This protein binds this small molecule.
Small molecule (SMILES): O=C(Cc1cccs1)N[C@H](B(O)O)c1cccc(C(=O)O)c1

Binding-site contacts:
Ligand atom OAT contacts residue SER61 of chain 1.B at 2.4 Å (h-bond).
Ligand atom CAS contacts residue GLN117 of chain 1.B at 4.1 Å.
Ligand atom CAK contacts residue SER61 of chain 1.B at 2.5 Å.
Ligand atom CAG contacts residue ALA315 of chain 1.B at 3.3 Å (hydrophobic).
Ligand atom OAT contacts residue GLY314 of chain 1.B at 3.6 Å.
Ligand atom CAH contacts residue TYR218 of chain 1.B at 3.8 Å (hydrophobic).
Ligand atom OAO contacts residue SER61 of chain 1.B at 2.4 Å (h-bond).
Ligand atom B contacts residue TYR147 of chain 1.B at 3.5 Å.
Ligand atom CAF contacts residue THR316 of chain 1.B at 4.2 Å.
Ligand atom B contacts residue LYS64 of chain 1.B at 3.9 Å.
Ligand atom CAG contacts residue THR316 of chain 1.B at 4.1 Å.
Ligand atom SAD contacts residue GLY317 of chain 1.B at 4.1 Å.
Ligand atom CAK contacts residue ASN149 of chain 1.B at 4.1 Å.
Ligand atom OAI contacts residue ASN149 of chain 1.B at 2.9 Å (h-bond).
Ligand atom OAI contacts residue GLN117 of chain 1.B at 3.5 Å (h-bond).
Ligand atom CAE contacts residue ALA315 of chain 1.B at 3.8 Å (hydrophobic).
Ligand atom OAI contacts residue TYR218 of chain 1.B at 3.6 Å.
Ligand atom CAN contacts residue LEU116 of chain 1.B at 3.7 Å (hydrophobic).
Ligand atom CAL contacts residue SER61 of chain 1.B at 3.9 Å.
Ligand atom CAK contacts residue ALA315 of chain 1.B at 4.2 Å (hydrophobic).
Ligand atom CAM contacts residue GLN117 of chain 1.B at 3.5 Å.
Ligand atom OAO contacts residue TYR147 of chain 1.B at 2.6 Å (h-bond).
Ligand atom NAJ contacts residue ALA315 of chain 1.B at 3.1 Å (h-bond).
Ligand atom NAJ contacts residue TYR218 of chain 1.B at 4.1 Å.
Ligand atom SAD contacts residue THR316 of chain 1.B at 3.6 Å.
Ligand atom CAB contacts residue THR316 of chain 1.B at 3.9 Å.
Ligand atom OAW contacts residue ASN340 of chain 1.B at 3.5 Å (h-bond).
Ligand atom CAC contacts residue GLY317 of chain 1.B at 3.7 Å.
Ligand atom CAE contacts residue THR316 of chain 1.B at 3.7 Å.
Ligand atom CAG contacts residue TYR218 of chain 1.B at 3.4 Å (hydrophobic).
Ligand atom NAJ contacts residue SER61 of chain 1.B at 3.2 Å (h-bond).
Ligand atom OAT contacts residue ALA315 of chain 1.B at 2.8 Å (h-bond).
Ligand atom CAN contacts residue GLN117 of chain 1.B at 3.4 Å.
Ligand atom CAM contacts residue LEU116 of chain 1.B at 3.9 Å (hydrophobic).
Ligand atom CAB contacts residue GLY317 of chain 1.B at 3.6 Å.
Ligand atom CAH contacts residue ALA315 of chain 1.B at 3.7 Å (hydrophobic).
Ligand atom CAH contacts residue ASN149 of chain 1.B at 3.9 Å.
Ligand atom OAW contacts residue ALA315 of chain 1.B at 3.5 Å.
Ligand atom B contacts residue SER61 of chain 1.B at 1.5 Å.
Ligand atom SAD contacts residue ALA315 of chain 1.B at 3.8 Å.

Sequence of chain 1.B:
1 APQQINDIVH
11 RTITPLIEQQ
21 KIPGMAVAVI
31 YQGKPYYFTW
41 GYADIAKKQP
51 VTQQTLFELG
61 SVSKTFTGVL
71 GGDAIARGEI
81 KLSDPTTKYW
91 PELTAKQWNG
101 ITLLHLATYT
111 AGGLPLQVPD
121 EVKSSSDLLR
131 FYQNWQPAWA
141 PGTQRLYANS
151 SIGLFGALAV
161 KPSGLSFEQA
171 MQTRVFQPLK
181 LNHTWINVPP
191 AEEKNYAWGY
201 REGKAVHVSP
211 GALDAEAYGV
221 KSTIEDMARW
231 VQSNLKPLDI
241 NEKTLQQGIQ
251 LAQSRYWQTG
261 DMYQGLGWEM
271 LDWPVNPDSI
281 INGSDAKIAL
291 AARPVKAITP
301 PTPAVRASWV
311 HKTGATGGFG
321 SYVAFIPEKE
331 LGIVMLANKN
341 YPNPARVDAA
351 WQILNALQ